Binding-site contacts:
Ligand atom C2 contacts residue THR77 of chain 1.A at 4.2 Å.
Ligand atom C7 contacts residue ASN75 of chain 1.A at 3.4 Å.
Ligand atom C6 contacts residue MET107 of chain 1.A at 4.2 Å (hydrophobic).
Ligand atom C1 contacts residue ASN75 of chain 1.A at 1.4 Å.
Ligand atom O6 contacts residue MET107 of chain 1.A at 3.9 Å.
Ligand atom O7 contacts residue ASN75 of chain 1.A at 3.3 Å (h-bond).
Ligand atom O5 contacts residue MET107 of chain 1.A at 3.5 Å.
Ligand atom N2 contacts residue THR77 of chain 1.A at 3.7 Å.
Ligand atom C8 contacts residue ASN75 of chain 1.A at 3.4 Å.
Ligand atom O5 contacts residue ASN75 of chain 1.A at 2.3 Å (h-bond).
Ligand atom C3 contacts residue ASN75 of chain 1.A at 3.8 Å.
Ligand atom C1 contacts residue MET107 of chain 1.A at 4.3 Å (hydrophobic).
Ligand atom C5 contacts residue ASN75 of chain 1.A at 3.7 Å.
Ligand atom N2 contacts residue ASN75 of chain 1.A at 2.9 Å (h-bond).
Ligand atom C2 contacts residue ASN75 of chain 1.A at 2.5 Å.
Ligand atom C5 contacts residue MET107 of chain 1.A at 4.5 Å (hydrophobic).
Ligand atom C1 contacts residue THR77 of chain 1.A at 3.8 Å.
Ligand atom C4 contacts residue ASN75 of chain 1.A at 4.2 Å.

Sequence of chain 1.A:
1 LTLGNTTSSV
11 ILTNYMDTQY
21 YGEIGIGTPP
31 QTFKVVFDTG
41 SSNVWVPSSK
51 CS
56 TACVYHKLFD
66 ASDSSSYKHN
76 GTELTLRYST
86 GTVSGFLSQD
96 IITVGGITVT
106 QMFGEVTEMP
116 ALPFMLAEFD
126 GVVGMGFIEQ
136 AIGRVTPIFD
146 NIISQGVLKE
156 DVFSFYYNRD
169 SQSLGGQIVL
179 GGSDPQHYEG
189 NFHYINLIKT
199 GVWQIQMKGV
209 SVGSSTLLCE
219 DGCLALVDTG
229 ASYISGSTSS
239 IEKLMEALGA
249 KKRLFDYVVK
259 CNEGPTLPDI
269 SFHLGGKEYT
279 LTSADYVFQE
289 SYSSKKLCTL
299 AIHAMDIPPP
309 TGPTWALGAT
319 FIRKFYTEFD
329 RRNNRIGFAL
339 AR

This small molecule binds to this protein.
Small molecule (SMILES): CC(=O)N[C@@H]1[C@@H](O)[C@H](O)[C@@H](CO)O[C@H]1O